Binding-site contacts:
Ligand atom S16 contacts residue ASN47 of chain 1.A at 3.9 Å.
Ligand atom C07 contacts residue GLU44 of chain 1.A at 3.7 Å.
Ligand atom N01 contacts residue VAL51 of chain 1.A at 3.7 Å.
Ligand atom C09 contacts residue GLU44 of chain 1.A at 3.9 Å.
Ligand atom C13 contacts residue CSO43 of chain 1.A at 4.2 Å.
Ligand atom C11 contacts residue GLU44 of chain 1.A at 3.6 Å.
Ligand atom C02 contacts residue GLU19 of chain 1.A at 3.7 Å.
Ligand atom C02 contacts residue LEU48 of chain 1.A at 4.2 Å (hydrophobic).
Ligand atom C06 contacts residue CSO43 of chain 1.A at 4.4 Å.
Ligand atom C05 contacts residue GLU44 of chain 1.A at 4.3 Å.
Ligand atom C10 contacts residue GLU44 of chain 1.A at 3.8 Å.
Ligand atom C11 contacts residue ASN47 of chain 1.A at 4.5 Å.
Ligand atom C12 contacts residue ASN47 of chain 1.A at 3.9 Å.
Ligand atom N17 contacts residue GLU19 of chain 1.A at 3.0 Å (salt-bridge).
Ligand atom C09 contacts residue CSO43 of chain 1.A at 4.3 Å.
Ligand atom C10 contacts residue CSO43 of chain 1.A at 3.0 Å.
Ligand atom C06 contacts residue GLU44 of chain 1.A at 3.9 Å.
Ligand atom N01 contacts residue GLU19 of chain 1.A at 2.7 Å (salt-bridge).
Ligand atom C13 contacts residue ASN47 of chain 1.A at 3.9 Å.
Ligand atom C03 contacts residue ASN47 of chain 1.A at 4.3 Å.
Ligand atom C08 contacts residue GLU44 of chain 1.A at 3.7 Å.
Ligand atom C04 contacts residue GLU44 of chain 1.A at 4.0 Å.
Ligand atom N17 contacts residue LEU48 of chain 1.A at 3.6 Å.
Ligand atom C11 contacts residue CSO43 of chain 1.A at 3.0 Å.
Ligand atom C14 contacts residue ASN47 of chain 1.A at 3.8 Å.
Ligand atom C05 contacts residue ASN47 of chain 1.A at 4.3 Å.

Sequence of chain 1.A:
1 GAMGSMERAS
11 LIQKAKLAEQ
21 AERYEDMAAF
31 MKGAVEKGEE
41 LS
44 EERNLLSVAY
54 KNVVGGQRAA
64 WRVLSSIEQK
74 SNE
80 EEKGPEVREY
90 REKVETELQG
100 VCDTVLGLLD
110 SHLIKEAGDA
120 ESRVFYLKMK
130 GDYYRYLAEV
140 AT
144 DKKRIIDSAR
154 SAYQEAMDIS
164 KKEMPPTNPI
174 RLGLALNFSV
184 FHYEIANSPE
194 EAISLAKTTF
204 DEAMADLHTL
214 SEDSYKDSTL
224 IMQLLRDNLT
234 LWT

This protein binds this small molecule.
Small molecule (SMILES): [H]/N=C(/N)c1cc(-c2ccccc2)c(CCN)s1